This protein binds this small molecule.
Small molecule (SMILES): COC(=O)[C@H](Cc1cccc(C(=N)N)c1)NC(=O)CNS(=O)(=O)c1ccc(C)cc1

Sequence of chain 1.A:
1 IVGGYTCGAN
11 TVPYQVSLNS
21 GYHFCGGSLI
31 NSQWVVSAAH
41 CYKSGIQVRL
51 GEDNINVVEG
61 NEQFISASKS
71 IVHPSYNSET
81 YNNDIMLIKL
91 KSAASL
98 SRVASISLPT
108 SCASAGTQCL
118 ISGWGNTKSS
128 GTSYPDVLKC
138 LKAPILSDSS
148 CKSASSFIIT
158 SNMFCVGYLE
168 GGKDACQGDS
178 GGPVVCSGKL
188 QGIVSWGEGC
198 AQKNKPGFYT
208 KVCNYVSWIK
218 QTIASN

Binding-site contacts:
Ligand atom C11 contacts residue GLY196 of chain 1.A at 3.9 Å.
Ligand atom C22 contacts residue SER177 of chain 1.A at 3.7 Å.
Ligand atom C26 contacts residue CYS173 of chain 1.A at 3.9 Å (hydrophobic).
Ligand atom N29 contacts residue ASP171 of chain 1.A at 3.0 Å (salt-bridge).
Ligand atom N28 contacts residue ASP171 of chain 1.A at 2.7 Å (salt-bridge).
Ligand atom N12 contacts residue GLY194 of chain 1.A at 3.8 Å.
Ligand atom C25 contacts residue TRP193 of chain 1.A at 3.8 Å (hydrophobic).
Ligand atom C23 contacts residue SER192 of chain 1.A at 3.7 Å.
Ligand atom C26 contacts residue GLY196 of chain 1.A at 3.6 Å.
Ligand atom C24 contacts residue TRP193 of chain 1.A at 3.5 Å (hydrophobic).
Ligand atom C27 contacts residue ASP171 of chain 1.A at 3.6 Å.
Ligand atom O15 contacts residue GLN174 of chain 1.A at 3.8 Å.
Ligand atom N28 contacts residue CYS197 of chain 1.A at 3.5 Å.
Ligand atom C21 contacts residue CYS173 of chain 1.A at 3.9 Å (hydrophobic).
Ligand atom C21 contacts residue GLN174 of chain 1.A at 3.9 Å.
Ligand atom C27 contacts residue GLY194 of chain 1.A at 3.8 Å.
Ligand atom N29 contacts residue TRP193 of chain 1.A at 3.6 Å (h-bond).
Ligand atom C24 contacts residue GLY194 of chain 1.A at 3.8 Å.
Ligand atom N28 contacts residue ALA172 of chain 1.A at 3.0 Å (h-bond).
Ligand atom O20 contacts residue GLY196 of chain 1.A at 2.9 Å (h-bond).
Ligand atom O17 contacts residue CYS197 of chain 1.A at 3.6 Å.
Ligand atom C25 contacts residue GLY194 of chain 1.A at 3.7 Å.
Ligand atom C30 contacts residue GLN174 of chain 1.A at 3.5 Å.
Ligand atom N29 contacts residue GLY204 of chain 1.A at 3.2 Å.
Ligand atom N29 contacts residue ALA172 of chain 1.A at 3.5 Å (h-bond).
Ligand atom C23 contacts residue VAL191 of chain 1.A at 3.9 Å (hydrophobic).
Ligand atom N28 contacts residue GLY196 of chain 1.A at 2.8 Å (h-bond).
Ligand atom C27 contacts residue ALA172 of chain 1.A at 3.1 Å (hydrophobic).
Ligand atom C23 contacts residue TRP193 of chain 1.A at 3.6 Å (hydrophobic).
Ligand atom N9 contacts residue GLU195 of chain 1.A at 3.8 Å.
Ligand atom C25 contacts residue ALA172 of chain 1.A at 3.8 Å (hydrophobic).
Ligand atom N9 contacts residue GLY194 of chain 1.A at 2.9 Å (h-bond).
Ligand atom C11 contacts residue GLY194 of chain 1.A at 3.2 Å.
Ligand atom C23 contacts residue SER177 of chain 1.A at 3.7 Å.
Ligand atom O20 contacts residue GLY194 of chain 1.A at 3.5 Å (h-bond).
Ligand atom C10 contacts residue GLY194 of chain 1.A at 3.2 Å.
Ligand atom C27 contacts residue GLY196 of chain 1.A at 3.8 Å.
Ligand atom C27 contacts residue TRP193 of chain 1.A at 3.9 Å (hydrophobic).
Ligand atom C26 contacts residue CYS197 of chain 1.A at 3.9 Å (hydrophobic).
Ligand atom C24 contacts residue VAL191 of chain 1.A at 3.9 Å (hydrophobic).